Sequence of chain 1.A:
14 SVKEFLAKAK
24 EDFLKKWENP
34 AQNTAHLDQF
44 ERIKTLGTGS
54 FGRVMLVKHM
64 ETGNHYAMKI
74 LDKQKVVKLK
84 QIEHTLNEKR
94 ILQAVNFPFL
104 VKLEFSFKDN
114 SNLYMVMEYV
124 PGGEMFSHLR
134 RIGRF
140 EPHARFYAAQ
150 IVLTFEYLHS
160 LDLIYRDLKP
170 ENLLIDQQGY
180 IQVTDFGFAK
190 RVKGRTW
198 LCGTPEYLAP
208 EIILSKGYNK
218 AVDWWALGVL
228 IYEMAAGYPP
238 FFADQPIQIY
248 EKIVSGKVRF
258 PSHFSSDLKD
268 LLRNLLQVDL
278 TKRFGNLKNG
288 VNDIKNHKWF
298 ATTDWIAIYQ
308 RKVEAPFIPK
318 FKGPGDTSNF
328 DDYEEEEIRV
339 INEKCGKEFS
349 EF

A small-molecule ligand and the protein it binds are described below.
Small molecule (SMILES): O=S(=O)(c1cccc2cnccc12)N1CCCNCC1

Binding-site contacts:
Ligand atom C6 contacts residue THR183 of chain 1.A at 4.1 Å.
Ligand atom C11 contacts residue PHE327 of chain 1.A at 3.7 Å (hydrophobic).
Ligand atom O2 contacts residue VAL57 of chain 1.A at 3.4 Å.
Ligand atom N13 contacts residue VAL123 of chain 1.A at 2.8 Å (h-bond).
Ligand atom C6 contacts residue VAL57 of chain 1.A at 4.1 Å (hydrophobic).
Ligand atom O2 contacts residue GLY50 of chain 1.A at 3.8 Å.
Ligand atom C7 contacts residue THR183 of chain 1.A at 3.4 Å.
Ligand atom C21 contacts residue ASP184 of chain 1.A at 3.7 Å.
Ligand atom C22 contacts residue THR183 of chain 1.A at 3.5 Å.
Ligand atom C22 contacts residue ASP184 of chain 1.A at 3.8 Å.
Ligand atom N13 contacts residue TYR122 of chain 1.A at 3.6 Å.
Ligand atom C12 contacts residue PHE327 of chain 1.A at 3.6 Å (hydrophobic).
Ligand atom C21 contacts residue THR183 of chain 1.A at 4.1 Å.
Ligand atom C8 contacts residue MET120 of chain 1.A at 4.0 Å (hydrophobic).
Ligand atom C12 contacts residue TYR122 of chain 1.A at 3.9 Å (hydrophobic).
Ligand atom N13 contacts residue GLU121 of chain 1.A at 3.7 Å.
Ligand atom C15 contacts residue VAL57 of chain 1.A at 4.0 Å (hydrophobic).
Ligand atom C12 contacts residue LEU49 of chain 1.A at 4.0 Å (hydrophobic).
Ligand atom C21 contacts residue GLU127 of chain 1.A at 4.0 Å.
Ligand atom C9 contacts residue ALA70 of chain 1.A at 3.6 Å (hydrophobic).
Ligand atom O1 contacts residue LEU173 of chain 1.A at 3.7 Å.
Ligand atom C8 contacts residue THR183 of chain 1.A at 3.4 Å.
Ligand atom C8 contacts residue ALA70 of chain 1.A at 4.0 Å (hydrophobic).
Ligand atom C14 contacts residue VAL123 of chain 1.A at 3.6 Å (hydrophobic).
Ligand atom N17 contacts residue GLU127 of chain 1.A at 2.9 Å (salt-bridge).
Ligand atom C14 contacts residue GLU121 of chain 1.A at 3.2 Å.
Ligand atom O2 contacts residue LEU49 of chain 1.A at 3.9 Å.
Ligand atom C5 contacts residue VAL57 of chain 1.A at 4.0 Å (hydrophobic).
Ligand atom C21 contacts residue ASN171 of chain 1.A at 3.8 Å.
Ligand atom C16 contacts residue GLU127 of chain 1.A at 3.9 Å.
Ligand atom C11 contacts residue LEU49 of chain 1.A at 4.1 Å (hydrophobic).
Ligand atom N13 contacts residue ALA70 of chain 1.A at 3.7 Å.
Ligand atom C7 contacts residue MET120 of chain 1.A at 3.8 Å (hydrophobic).
Ligand atom C12 contacts residue VAL123 of chain 1.A at 3.2 Å (hydrophobic).
Ligand atom N17 contacts residue GLU170 of chain 1.A at 3.2 Å (salt-bridge).
Ligand atom C14 contacts residue ALA70 of chain 1.A at 3.3 Å (hydrophobic).
Ligand atom O1 contacts residue PHE327 of chain 1.A at 3.4 Å.
Ligand atom C14 contacts residue TYR122 of chain 1.A at 4.1 Å (hydrophobic).
Ligand atom C22 contacts residue LEU173 of chain 1.A at 3.9 Å (hydrophobic).
Ligand atom C21 contacts residue GLU170 of chain 1.A at 3.3 Å.